Binding-site contacts:
Ligand atom O31 contacts residue GLN22 of chain 1.V at 3.5 Å (h-bond).
Ligand atom N13 contacts residue THR21 of chain 1.V at 2.9 Å (h-bond).
Ligand atom N16 contacts residue GLY47 of chain 1.V at 2.9 Å (h-bond).
Ligand atom C15 contacts residue GLY47 of chain 1.V at 3.8 Å.
Ligand atom O34 contacts residue THR21 of chain 1.V at 2.9 Å (h-bond).
Ligand atom C21 contacts residue ALA49 of chain 1.V at 3.8 Å (hydrophobic).
Ligand atom O33 contacts residue ALA46 of chain 1.V at 3.8 Å.
Ligand atom N10 contacts residue ASP125 of chain 1.W at 2.9 Å (salt-bridge).
Ligand atom C17 contacts residue THR1 of chain 1.V at 2.4 Å.
Ligand atom N16 contacts residue THR1 of chain 1.V at 3.7 Å.
Ligand atom C18 contacts residue GLY47 of chain 1.V at 3.6 Å.
Ligand atom O34 contacts residue SER20 of chain 1.V at 3.7 Å.
Ligand atom C33 contacts residue GLN22 of chain 1.V at 3.8 Å.
Ligand atom O32 contacts residue ALA49 of chain 1.V at 2.8 Å (h-bond).
Ligand atom O32 contacts residue GLY47 of chain 1.V at 3.9 Å.
Ligand atom C9 contacts residue ASP125 of chain 1.W at 3.5 Å.
Ligand atom C14 contacts residue GLY47 of chain 1.V at 3.8 Å.
Ligand atom O33 contacts residue GLY47 of chain 1.V at 3.0 Å (h-bond).
Ligand atom C12 contacts residue ALA49 of chain 1.V at 3.9 Å (hydrophobic).
Ligand atom O8 contacts residue ASP125 of chain 1.W at 3.5 Å (salt-bridge).
Ligand atom C20 contacts residue THR52 of chain 1.V at 3.5 Å.
Ligand atom C19 contacts residue GLY47 of chain 1.V at 3.8 Å.
Ligand atom C33 contacts residue ALA27 of chain 1.V at 3.9 Å (hydrophobic).
Ligand atom C30 contacts residue ASP125 of chain 1.W at 3.6 Å.
Ligand atom C20 contacts residue GLY45 of chain 1.V at 3.2 Å.
Ligand atom O32 contacts residue THR48 of chain 1.V at 3.6 Å.
Ligand atom C18 contacts residue THR1 of chain 1.V at 3.0 Å.
Ligand atom C24 contacts residue THR21 of chain 1.V at 3.5 Å.
Ligand atom C30 contacts residue ALA49 of chain 1.V at 3.8 Å (hydrophobic).
Ligand atom C17 contacts residue GLY47 of chain 1.V at 3.7 Å.
Ligand atom C21 contacts residue SER20 of chain 1.V at 3.4 Å.
Ligand atom C21 contacts residue CYS31 of chain 1.V at 3.8 Å (hydrophobic).
Ligand atom C22 contacts residue THR1 of chain 1.V at 1.4 Å.
Ligand atom C12 contacts residue THR21 of chain 1.V at 3.9 Å.
Ligand atom O33 contacts residue THR1 of chain 1.V at 2.4 Å (h-bond).
Ligand atom C20 contacts residue ALA49 of chain 1.V at 3.8 Å (hydrophobic).
Ligand atom C31 contacts residue ASP125 of chain 1.W at 3.5 Å.
Ligand atom C19 contacts residue ALA49 of chain 1.V at 3.6 Å (hydrophobic).
Ligand atom C14 contacts residue THR21 of chain 1.V at 3.6 Å.
Ligand atom C11 contacts residue ASP125 of chain 1.W at 3.9 Å.

A protein and the small-molecule ligand that binds it are described below.
Small molecule (SMILES): CC(C)C[C@@H](CO)NC(=O)[C@H](CC(C)C)NC(=O)[C@H](CC(C)C)NC(=O)OCc1ccccc1

Sequence of chain 1.W:
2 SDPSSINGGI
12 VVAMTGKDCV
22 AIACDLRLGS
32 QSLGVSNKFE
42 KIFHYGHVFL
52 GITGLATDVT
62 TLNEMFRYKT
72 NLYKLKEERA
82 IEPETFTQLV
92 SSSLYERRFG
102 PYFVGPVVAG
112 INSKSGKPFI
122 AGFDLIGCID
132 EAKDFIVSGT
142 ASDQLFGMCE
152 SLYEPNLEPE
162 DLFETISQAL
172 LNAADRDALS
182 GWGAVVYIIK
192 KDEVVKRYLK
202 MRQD

Sequence of chain 1.V:
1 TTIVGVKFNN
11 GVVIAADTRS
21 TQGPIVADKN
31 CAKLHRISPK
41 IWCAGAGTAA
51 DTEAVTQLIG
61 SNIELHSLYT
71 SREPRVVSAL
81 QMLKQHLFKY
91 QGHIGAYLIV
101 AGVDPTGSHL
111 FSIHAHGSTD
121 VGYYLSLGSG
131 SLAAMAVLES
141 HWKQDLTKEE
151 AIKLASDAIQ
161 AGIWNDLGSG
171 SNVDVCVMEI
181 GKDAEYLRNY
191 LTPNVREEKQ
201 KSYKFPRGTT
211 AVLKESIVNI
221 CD